A protein and the small-molecule ligand that binds it are described below.
Small molecule (SMILES): CC(=O)N[C@@H]1[C@@H](O)[C@H](O)[C@@H](CO)O[C@H]1O

Binding-site contacts:
Ligand atom C5 contacts residue TYR784 of chain 1.C at 3.6 Å (hydrophobic).
Ligand atom C7 contacts residue ASN697 of chain 1.B at 4.1 Å.
Ligand atom O5 contacts residue TYR784 of chain 1.C at 3.9 Å.
Ligand atom C6 contacts residue TYR784 of chain 1.C at 4.0 Å (hydrophobic).
Ligand atom C8 contacts residue SER696 of chain 1.B at 4.2 Å.
Ligand atom C8 contacts residue ASN697 of chain 1.B at 4.5 Å.
Ligand atom C8 contacts residue TYR695 of chain 1.B at 4.4 Å (hydrophobic).
Ligand atom O5 contacts residue ASN697 of chain 1.B at 2.3 Å (h-bond).
Ligand atom C3 contacts residue TYR784 of chain 1.C at 4.4 Å (hydrophobic).
Ligand atom C4 contacts residue ASN697 of chain 1.B at 4.2 Å.
Ligand atom C2 contacts residue ASN697 of chain 1.B at 2.5 Å.
Ligand atom C1 contacts residue ASN697 of chain 1.B at 1.4 Å.
Ligand atom C1 contacts residue TYR784 of chain 1.C at 3.9 Å (hydrophobic).
Ligand atom N2 contacts residue ASN697 of chain 1.B at 3.0 Å (h-bond).
Ligand atom C3 contacts residue ASN697 of chain 1.B at 3.8 Å.
Ligand atom C5 contacts residue ASN697 of chain 1.B at 3.6 Å.
Ligand atom C4 contacts residue TYR784 of chain 1.C at 4.5 Å (hydrophobic).

Sequence of chain 1.C:
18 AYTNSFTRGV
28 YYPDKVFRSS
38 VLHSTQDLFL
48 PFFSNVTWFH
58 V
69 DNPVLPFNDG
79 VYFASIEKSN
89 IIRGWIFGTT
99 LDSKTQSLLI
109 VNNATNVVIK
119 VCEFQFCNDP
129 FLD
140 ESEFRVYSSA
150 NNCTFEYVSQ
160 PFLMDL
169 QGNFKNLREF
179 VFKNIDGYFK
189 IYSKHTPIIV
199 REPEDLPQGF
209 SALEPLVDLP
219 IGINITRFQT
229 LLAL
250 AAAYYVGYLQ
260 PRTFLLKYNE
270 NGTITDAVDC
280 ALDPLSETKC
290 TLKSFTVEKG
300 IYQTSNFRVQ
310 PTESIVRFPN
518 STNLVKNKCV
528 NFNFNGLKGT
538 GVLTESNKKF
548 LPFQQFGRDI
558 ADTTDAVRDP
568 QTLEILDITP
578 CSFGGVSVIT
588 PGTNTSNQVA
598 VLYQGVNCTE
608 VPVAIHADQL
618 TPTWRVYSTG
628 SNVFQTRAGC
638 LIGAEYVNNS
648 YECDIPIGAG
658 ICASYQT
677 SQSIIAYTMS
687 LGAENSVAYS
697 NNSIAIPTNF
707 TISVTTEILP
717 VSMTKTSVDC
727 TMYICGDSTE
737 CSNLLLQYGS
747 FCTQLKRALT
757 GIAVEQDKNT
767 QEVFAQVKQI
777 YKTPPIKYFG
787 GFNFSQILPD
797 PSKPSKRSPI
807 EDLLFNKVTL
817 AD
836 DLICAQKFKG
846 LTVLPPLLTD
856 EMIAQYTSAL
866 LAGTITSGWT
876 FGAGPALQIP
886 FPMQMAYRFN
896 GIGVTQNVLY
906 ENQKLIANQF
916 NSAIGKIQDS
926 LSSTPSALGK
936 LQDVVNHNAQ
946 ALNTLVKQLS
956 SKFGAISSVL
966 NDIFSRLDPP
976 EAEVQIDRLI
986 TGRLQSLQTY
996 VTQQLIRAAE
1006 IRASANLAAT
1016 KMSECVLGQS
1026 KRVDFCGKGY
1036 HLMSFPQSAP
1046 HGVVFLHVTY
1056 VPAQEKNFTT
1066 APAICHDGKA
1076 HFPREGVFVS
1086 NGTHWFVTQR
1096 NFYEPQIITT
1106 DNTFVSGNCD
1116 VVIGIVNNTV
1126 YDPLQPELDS

Sequence of chain 1.B:
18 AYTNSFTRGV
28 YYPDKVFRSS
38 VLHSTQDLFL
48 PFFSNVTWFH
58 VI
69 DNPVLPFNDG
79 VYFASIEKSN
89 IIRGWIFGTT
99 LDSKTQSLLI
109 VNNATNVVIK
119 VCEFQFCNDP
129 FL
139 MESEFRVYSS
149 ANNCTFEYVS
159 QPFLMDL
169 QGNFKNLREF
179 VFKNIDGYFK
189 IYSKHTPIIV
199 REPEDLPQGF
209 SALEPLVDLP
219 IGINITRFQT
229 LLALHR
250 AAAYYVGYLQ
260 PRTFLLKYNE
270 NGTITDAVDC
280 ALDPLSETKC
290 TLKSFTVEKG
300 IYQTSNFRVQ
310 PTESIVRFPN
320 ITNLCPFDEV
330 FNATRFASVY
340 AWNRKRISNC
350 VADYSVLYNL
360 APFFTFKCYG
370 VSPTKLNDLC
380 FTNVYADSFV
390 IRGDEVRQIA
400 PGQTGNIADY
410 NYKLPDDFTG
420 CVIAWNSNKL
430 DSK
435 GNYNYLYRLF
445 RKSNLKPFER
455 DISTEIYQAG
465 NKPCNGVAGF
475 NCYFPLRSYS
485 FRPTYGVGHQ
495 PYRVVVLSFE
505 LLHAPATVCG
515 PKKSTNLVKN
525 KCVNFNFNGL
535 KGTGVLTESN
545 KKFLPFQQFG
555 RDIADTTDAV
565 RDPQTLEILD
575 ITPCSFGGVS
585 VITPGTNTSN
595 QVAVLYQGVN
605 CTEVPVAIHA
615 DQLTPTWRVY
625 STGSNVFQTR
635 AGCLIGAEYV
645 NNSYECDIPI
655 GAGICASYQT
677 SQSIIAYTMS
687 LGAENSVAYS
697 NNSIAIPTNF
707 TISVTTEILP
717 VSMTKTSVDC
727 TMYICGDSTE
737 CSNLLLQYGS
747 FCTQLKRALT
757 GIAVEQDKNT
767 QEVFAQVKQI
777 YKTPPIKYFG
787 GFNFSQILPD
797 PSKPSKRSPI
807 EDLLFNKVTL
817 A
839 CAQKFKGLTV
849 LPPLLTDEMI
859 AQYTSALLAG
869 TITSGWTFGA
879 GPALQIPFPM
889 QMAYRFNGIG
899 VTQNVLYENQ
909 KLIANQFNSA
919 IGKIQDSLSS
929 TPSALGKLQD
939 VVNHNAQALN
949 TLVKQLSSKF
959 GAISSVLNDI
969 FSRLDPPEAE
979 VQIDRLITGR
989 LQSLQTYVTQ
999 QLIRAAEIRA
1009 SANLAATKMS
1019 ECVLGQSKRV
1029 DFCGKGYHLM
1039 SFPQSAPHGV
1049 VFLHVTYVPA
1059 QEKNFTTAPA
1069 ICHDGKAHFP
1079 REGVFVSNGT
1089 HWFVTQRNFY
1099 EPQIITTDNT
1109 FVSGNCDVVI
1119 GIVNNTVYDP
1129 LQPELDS